Sequence of chain 1.A:
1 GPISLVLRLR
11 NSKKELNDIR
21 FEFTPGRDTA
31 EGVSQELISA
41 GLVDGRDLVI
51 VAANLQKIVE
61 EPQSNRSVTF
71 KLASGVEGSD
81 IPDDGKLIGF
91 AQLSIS

A small-molecule ligand and the protein it binds are described below.
Small molecule (SMILES): CC(C)[C@@H](C=O)NC(=O)[C@H](CCC(N)=O)NC(=O)[C@H](Cc1ccccc1)NC(=O)[C@H](CCCN=C(N)N)NC(=O)CN

Binding-site contacts:
Ligand atom CD1 contacts residue PHE21 of chain 1.A at 3.4 Å (hydrophobic).
Ligand atom CZ contacts residue LEU37 of chain 1.A at 3.6 Å (hydrophobic).
Ligand atom NH2 contacts residue ASP28 of chain 1.A at 2.4 Å (salt-bridge).
Ligand atom O contacts residue ASN17 of chain 1.A at 3.8 Å.
Ligand atom CD contacts residue GLU36 of chain 1.A at 2.6 Å.
Ligand atom O contacts residue ILE19 of chain 1.A at 3.7 Å.
Ligand atom C contacts residue ASP18 of chain 1.A at 3.2 Å.
Ligand atom C contacts residue ARG20 of chain 1.A at 3.7 Å.
Ligand atom CB contacts residue GLU36 of chain 1.A at 3.6 Å.
Ligand atom C contacts residue ARG20 of chain 1.A at 3.9 Å.
Ligand atom N contacts residue ARG20 of chain 1.A at 3.0 Å (salt-bridge).
Ligand atom NH1 contacts residue ASP28 of chain 1.A at 3.0 Å (salt-bridge).
Ligand atom O contacts residue PHE21 of chain 1.A at 3.5 Å.
Ligand atom NH2 contacts residue PHE23 of chain 1.A at 3.9 Å.
Ligand atom NH1 contacts residue VAL33 of chain 1.A at 3.8 Å.
Ligand atom CG contacts residue GLU36 of chain 1.A at 3.6 Å.
Ligand atom CG contacts residue ARG20 of chain 1.A at 3.5 Å.
Ligand atom CZ contacts residue VAL33 of chain 1.A at 3.8 Å (hydrophobic).
Ligand atom NE contacts residue GLU22 of chain 1.A at 3.4 Å (salt-bridge).
Ligand atom O contacts residue ASP18 of chain 1.A at 3.7 Å.
Ligand atom NH1 contacts residue GLU36 of chain 1.A at 3.0 Å (salt-bridge).
Ligand atom CE2 contacts residue GLU36 of chain 1.A at 3.8 Å.
Ligand atom CZ contacts residue GLU36 of chain 1.A at 3.7 Å.
Ligand atom CE1 contacts residue LEU37 of chain 1.A at 3.2 Å (hydrophobic).
Ligand atom CE1 contacts residue PHE21 of chain 1.A at 3.7 Å (hydrophobic).
Ligand atom O contacts residue ARG20 of chain 1.A at 3.8 Å.
Ligand atom CB contacts residue ILE19 of chain 1.A at 3.9 Å (hydrophobic).
Ligand atom CG contacts residue LEU42 of chain 1.A at 3.9 Å (hydrophobic).
Ligand atom CZ contacts residue ASP28 of chain 1.A at 3.4 Å.
Ligand atom CG1 contacts residue ILE19 of chain 1.A at 3.9 Å (hydrophobic).
Ligand atom CD1 contacts residue LEU37 of chain 1.A at 3.6 Å (hydrophobic).
Ligand atom CA contacts residue ARG20 of chain 1.A at 3.5 Å.
Ligand atom O contacts residue ARG20 of chain 1.A at 2.8 Å (salt-bridge).
Ligand atom CZ contacts residue GLU22 of chain 1.A at 3.6 Å.
Ligand atom NE contacts residue GLU36 of chain 1.A at 3.8 Å.
Ligand atom CA contacts residue ASP18 of chain 1.A at 3.9 Å.
Ligand atom CB contacts residue LEU42 of chain 1.A at 3.8 Å (hydrophobic).
Ligand atom O contacts residue ASP18 of chain 1.A at 2.9 Å (salt-bridge).
Ligand atom NH2 contacts residue GLU22 of chain 1.A at 2.9 Å (salt-bridge).
Ligand atom CZ contacts residue GLU36 of chain 1.A at 4.0 Å.